Binding-site contacts:
Ligand atom C2 contacts residue ASN506 of chain 1.A at 2.4 Å.
Ligand atom O7 contacts residue ASN506 of chain 1.A at 3.7 Å.
Ligand atom O5 contacts residue GLN515 of chain 1.A at 4.4 Å.
Ligand atom N2 contacts residue ASN506 of chain 1.A at 3.1 Å (h-bond).
Ligand atom C4 contacts residue ASN506 of chain 1.A at 4.1 Å.
Ligand atom C5 contacts residue ASN506 of chain 1.A at 3.6 Å.
Ligand atom O6 contacts residue GLN515 of chain 1.A at 3.7 Å.
Ligand atom O6 contacts residue THR504 of chain 1.A at 4.0 Å.
Ligand atom C1 contacts residue ASN506 of chain 1.A at 1.4 Å.
Ligand atom O5 contacts residue ASN506 of chain 1.A at 2.4 Å (h-bond).
Ligand atom C3 contacts residue ASN506 of chain 1.A at 3.8 Å.
Ligand atom C7 contacts residue ASN506 of chain 1.A at 3.6 Å.

A protein and the small-molecule ligand that binds it are described below.
Small molecule (SMILES): CC(=O)N[C@@H]1[C@@H](O)[C@H](O)[C@@H](CO)O[C@H]1O

Sequence of chain 1.A:
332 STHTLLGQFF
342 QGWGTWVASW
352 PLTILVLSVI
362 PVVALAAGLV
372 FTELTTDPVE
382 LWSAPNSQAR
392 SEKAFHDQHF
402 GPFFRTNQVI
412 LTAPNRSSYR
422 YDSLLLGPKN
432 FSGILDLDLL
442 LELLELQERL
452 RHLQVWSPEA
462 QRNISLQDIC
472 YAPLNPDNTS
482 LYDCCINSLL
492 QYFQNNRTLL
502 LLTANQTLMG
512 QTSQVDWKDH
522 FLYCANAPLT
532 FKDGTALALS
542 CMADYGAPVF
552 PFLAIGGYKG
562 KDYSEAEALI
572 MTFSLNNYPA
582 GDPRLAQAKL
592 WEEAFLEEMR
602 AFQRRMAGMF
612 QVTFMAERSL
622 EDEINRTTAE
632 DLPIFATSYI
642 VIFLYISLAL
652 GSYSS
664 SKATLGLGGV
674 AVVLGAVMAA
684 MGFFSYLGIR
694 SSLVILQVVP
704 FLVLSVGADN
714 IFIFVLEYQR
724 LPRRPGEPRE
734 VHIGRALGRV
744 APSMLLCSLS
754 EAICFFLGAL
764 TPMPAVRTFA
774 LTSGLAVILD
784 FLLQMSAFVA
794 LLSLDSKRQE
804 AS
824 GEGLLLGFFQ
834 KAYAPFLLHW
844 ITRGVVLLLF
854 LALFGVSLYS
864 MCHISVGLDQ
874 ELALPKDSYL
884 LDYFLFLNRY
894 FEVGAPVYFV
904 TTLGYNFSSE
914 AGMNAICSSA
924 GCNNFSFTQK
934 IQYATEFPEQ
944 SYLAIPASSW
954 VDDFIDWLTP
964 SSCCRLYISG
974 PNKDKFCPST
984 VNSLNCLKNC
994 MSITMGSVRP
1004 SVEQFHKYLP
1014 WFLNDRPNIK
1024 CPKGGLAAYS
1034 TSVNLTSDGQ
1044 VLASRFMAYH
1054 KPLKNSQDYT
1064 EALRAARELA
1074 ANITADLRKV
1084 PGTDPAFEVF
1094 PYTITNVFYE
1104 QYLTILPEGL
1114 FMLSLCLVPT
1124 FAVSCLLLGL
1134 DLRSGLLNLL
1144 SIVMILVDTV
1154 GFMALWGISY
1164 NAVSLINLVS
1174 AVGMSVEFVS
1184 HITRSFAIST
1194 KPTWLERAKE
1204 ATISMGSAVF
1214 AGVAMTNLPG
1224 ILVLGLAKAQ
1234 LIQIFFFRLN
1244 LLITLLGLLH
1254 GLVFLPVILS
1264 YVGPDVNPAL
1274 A